Sequence of chain 1.A:
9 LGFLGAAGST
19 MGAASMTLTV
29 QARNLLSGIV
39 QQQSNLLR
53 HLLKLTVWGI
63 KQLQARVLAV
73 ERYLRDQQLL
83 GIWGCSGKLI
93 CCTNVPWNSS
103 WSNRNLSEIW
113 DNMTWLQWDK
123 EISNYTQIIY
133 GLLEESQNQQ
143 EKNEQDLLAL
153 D

The small molecule below binds the protein below.
Small molecule (SMILES): CC(=O)N[C@@H]1[C@@H](O)[C@H](O)[C@@H](CO)O[C@H]1O

Binding-site contacts:
Ligand atom O7 contacts residue SER101 of chain 1.A at 3.9 Å.
Ligand atom O5 contacts residue ASN100 of chain 1.A at 2.4 Å (h-bond).
Ligand atom C7 contacts residue ASN100 of chain 1.A at 3.4 Å.
Ligand atom N2 contacts residue SER101 of chain 1.A at 4.4 Å.
Ligand atom C3 contacts residue ASN100 of chain 1.A at 3.8 Å.
Ligand atom C1 contacts residue ASN100 of chain 1.A at 1.4 Å.
Ligand atom O7 contacts residue ASN100 of chain 1.A at 3.0 Å (h-bond).
Ligand atom N2 contacts residue ASN100 of chain 1.A at 3.0 Å (h-bond).
Ligand atom C1 contacts residue SER102 of chain 1.A at 4.3 Å.
Ligand atom C5 contacts residue ASN100 of chain 1.A at 3.6 Å.
Ligand atom C7 contacts residue SER101 of chain 1.A at 4.3 Å.
Ligand atom C4 contacts residue ASN100 of chain 1.A at 4.2 Å.
Ligand atom C2 contacts residue ASN100 of chain 1.A at 2.5 Å.